Binding-site contacts:
Ligand atom F2 contacts residue LYS528 of chain 4.A at 3.8 Å.
Ligand atom O1 contacts residue GLU371 of chain 4.A at 2.5 Å (salt-bridge).
Ligand atom C1 contacts residue GLU371 of chain 4.A at 3.5 Å.
Ligand atom O5 contacts residue LYS513 of chain 2.A at 4.0 Å.
Ligand atom F2 contacts residue GLU229 of chain 4.A at 3.1 Å.
Ligand atom O4 contacts residue ASP517 of chain 2.A at 2.7 Å (salt-bridge).
Ligand atom O6 contacts residue THR129 of chain 3.A at 3.0 Å.
Ligand atom C6 contacts residue ASP517 of chain 2.A at 4.1 Å.
Ligand atom C6 contacts residue THR129 of chain 3.A at 4.0 Å.
Ligand atom C5 contacts residue ALA527 of chain 4.A at 3.6 Å (hydrophobic).
Ligand atom C6 contacts residue ALA527 of chain 4.A at 4.1 Å (hydrophobic).
Ligand atom C3 contacts residue ALA527 of chain 4.A at 4.2 Å (hydrophobic).
Ligand atom C5 contacts residue ASP517 of chain 2.A at 4.2 Å.
Ligand atom O3 contacts residue LYS528 of chain 4.A at 3.1 Å (salt-bridge).
Ligand atom O1 contacts residue LYS225 of chain 4.A at 2.9 Å (salt-bridge).
Ligand atom C2 contacts residue GLU229 of chain 4.A at 4.4 Å.
Ligand atom C1 contacts residue LYS513 of chain 2.A at 4.4 Å.
Ligand atom C1 contacts residue LYS225 of chain 4.A at 3.9 Å.
Ligand atom O4 contacts residue LYS513 of chain 2.A at 2.7 Å (salt-bridge).
Ligand atom C2 contacts residue LYS225 of chain 4.A at 4.3 Å.
Ligand atom C6 contacts residue GLU516 of chain 2.A at 3.7 Å.
Ligand atom O6 contacts residue GLU516 of chain 2.A at 3.9 Å.
Ligand atom O6 contacts residue ALA527 of chain 4.A at 4.2 Å.
Ligand atom C6 contacts residue LYS513 of chain 2.A at 4.1 Å.
Ligand atom C2 contacts residue LYS528 of chain 4.A at 4.4 Å.
Ligand atom C4 contacts residue LYS513 of chain 2.A at 4.1 Å.
Ligand atom C3 contacts residue LYS528 of chain 4.A at 3.8 Å.
Ligand atom O5 contacts residue GLU371 of chain 4.A at 3.8 Å.
Ligand atom C4 contacts residue ASP517 of chain 2.A at 3.3 Å.
Ligand atom C4 contacts residue ALA527 of chain 4.A at 4.1 Å (hydrophobic).
Ligand atom F2 contacts residue LYS225 of chain 4.A at 3.4 Å.

Sequence of chain 4.A:
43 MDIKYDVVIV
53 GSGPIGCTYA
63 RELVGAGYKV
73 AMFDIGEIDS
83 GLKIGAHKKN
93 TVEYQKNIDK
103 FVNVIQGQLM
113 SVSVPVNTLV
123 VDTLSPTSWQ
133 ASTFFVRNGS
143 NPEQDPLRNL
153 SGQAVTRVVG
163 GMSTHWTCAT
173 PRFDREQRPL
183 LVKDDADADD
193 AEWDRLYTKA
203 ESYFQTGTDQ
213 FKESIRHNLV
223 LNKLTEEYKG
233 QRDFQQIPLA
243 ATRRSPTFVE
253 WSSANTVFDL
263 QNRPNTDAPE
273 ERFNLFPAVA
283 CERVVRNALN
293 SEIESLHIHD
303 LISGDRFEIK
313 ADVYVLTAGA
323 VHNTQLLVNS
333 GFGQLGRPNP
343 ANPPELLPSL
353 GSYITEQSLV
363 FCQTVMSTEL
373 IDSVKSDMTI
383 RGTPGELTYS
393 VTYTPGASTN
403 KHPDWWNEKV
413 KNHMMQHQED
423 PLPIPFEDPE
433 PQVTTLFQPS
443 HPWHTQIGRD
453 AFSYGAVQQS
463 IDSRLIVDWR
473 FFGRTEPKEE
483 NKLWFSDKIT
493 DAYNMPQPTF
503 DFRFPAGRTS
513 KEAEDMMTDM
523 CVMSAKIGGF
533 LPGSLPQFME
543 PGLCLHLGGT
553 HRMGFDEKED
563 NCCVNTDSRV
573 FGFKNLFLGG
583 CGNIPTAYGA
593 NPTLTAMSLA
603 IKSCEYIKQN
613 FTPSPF

Sequence of chain 2.A:
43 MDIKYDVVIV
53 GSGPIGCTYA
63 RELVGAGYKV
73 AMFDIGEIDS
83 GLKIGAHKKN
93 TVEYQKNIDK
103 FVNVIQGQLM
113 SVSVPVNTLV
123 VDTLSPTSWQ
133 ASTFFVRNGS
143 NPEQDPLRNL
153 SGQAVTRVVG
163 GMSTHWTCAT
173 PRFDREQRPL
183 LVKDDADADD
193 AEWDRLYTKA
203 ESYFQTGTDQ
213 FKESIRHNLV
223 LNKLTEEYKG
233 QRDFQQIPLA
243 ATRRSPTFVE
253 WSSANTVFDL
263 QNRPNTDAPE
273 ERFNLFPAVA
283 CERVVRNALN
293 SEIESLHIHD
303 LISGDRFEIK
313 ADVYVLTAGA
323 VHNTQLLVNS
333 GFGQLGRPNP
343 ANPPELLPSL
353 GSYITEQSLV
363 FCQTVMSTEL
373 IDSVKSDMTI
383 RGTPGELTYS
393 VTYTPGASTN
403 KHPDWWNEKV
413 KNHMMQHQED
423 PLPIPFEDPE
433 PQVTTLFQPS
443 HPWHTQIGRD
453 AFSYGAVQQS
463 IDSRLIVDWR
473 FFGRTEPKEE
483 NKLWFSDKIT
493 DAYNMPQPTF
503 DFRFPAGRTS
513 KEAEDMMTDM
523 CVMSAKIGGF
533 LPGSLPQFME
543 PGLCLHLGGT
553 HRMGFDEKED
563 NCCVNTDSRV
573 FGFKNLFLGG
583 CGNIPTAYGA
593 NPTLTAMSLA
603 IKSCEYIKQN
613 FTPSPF

The protein below binds the small molecule below.
Small molecule (SMILES): OC[C@H]1O[C@@H](O)[C@H](F)[C@@H](O)[C@H]1O

Sequence of chain 3.A:
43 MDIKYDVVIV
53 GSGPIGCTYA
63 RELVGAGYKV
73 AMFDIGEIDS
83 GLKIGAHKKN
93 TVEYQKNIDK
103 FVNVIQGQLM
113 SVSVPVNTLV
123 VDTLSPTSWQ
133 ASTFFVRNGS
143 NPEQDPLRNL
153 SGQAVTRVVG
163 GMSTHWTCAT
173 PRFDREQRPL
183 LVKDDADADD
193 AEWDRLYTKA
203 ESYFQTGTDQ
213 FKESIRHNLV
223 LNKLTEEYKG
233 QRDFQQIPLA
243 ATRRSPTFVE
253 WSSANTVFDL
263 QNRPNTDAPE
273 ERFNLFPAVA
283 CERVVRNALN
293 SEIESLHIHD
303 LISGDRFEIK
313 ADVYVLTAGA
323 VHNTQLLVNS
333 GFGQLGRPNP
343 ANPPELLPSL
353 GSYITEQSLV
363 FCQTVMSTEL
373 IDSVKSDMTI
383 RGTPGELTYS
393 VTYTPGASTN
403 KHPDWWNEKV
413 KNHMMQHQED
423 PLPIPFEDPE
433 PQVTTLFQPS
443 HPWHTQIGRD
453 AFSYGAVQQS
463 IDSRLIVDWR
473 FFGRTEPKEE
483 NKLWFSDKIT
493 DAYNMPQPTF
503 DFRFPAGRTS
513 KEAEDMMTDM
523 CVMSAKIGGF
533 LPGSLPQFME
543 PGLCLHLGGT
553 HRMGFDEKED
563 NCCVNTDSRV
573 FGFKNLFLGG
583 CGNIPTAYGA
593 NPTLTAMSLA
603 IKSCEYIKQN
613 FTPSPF